The small molecule below binds the protein below.
Small molecule (SMILES): CC(=O)N[C@@H]1[C@@H](O)[C@H](O)[C@@H](CO)O[C@H]1O

Sequence of chain 1.D:
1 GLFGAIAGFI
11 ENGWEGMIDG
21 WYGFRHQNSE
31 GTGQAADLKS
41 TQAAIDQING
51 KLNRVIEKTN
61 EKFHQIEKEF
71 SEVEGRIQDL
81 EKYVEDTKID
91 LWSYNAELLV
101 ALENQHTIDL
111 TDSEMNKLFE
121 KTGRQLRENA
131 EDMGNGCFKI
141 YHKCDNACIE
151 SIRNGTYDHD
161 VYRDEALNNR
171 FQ

Sequence of chain 1.C:
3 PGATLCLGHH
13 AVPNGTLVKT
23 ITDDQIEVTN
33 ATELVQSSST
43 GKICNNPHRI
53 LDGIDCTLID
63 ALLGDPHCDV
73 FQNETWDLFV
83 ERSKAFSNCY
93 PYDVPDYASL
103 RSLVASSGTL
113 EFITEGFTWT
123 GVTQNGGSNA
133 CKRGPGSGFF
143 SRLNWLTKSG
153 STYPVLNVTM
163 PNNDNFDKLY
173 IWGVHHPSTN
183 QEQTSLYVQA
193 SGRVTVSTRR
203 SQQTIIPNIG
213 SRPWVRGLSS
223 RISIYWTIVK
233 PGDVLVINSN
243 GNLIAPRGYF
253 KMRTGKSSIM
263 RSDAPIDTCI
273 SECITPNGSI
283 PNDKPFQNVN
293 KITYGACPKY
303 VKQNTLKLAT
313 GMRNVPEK

Binding-site contacts:
Ligand atom O5 contacts residue ASN32 of chain 1.C at 2.4 Å (h-bond).
Ligand atom C7 contacts residue ASN32 of chain 1.C at 3.3 Å.
Ligand atom C6 contacts residue THR34 of chain 1.C at 4.4 Å.
Ligand atom C3 contacts residue ASN32 of chain 1.C at 3.7 Å.
Ligand atom C4 contacts residue ASN32 of chain 1.C at 4.2 Å.
Ligand atom O6 contacts residue ASN49 of chain 1.D at 4.3 Å.
Ligand atom C5 contacts residue ASN32 of chain 1.C at 3.7 Å.
Ligand atom C6 contacts residue THR312 of chain 1.C at 4.1 Å.
Ligand atom N2 contacts residue ASN32 of chain 1.C at 2.8 Å (h-bond).
Ligand atom C8 contacts residue ASN32 of chain 1.C at 4.1 Å.
Ligand atom O7 contacts residue ASN32 of chain 1.C at 3.7 Å.
Ligand atom O5 contacts residue THR312 of chain 1.C at 3.2 Å (h-bond).
Ligand atom C1 contacts residue THR312 of chain 1.C at 3.7 Å.
Ligand atom C5 contacts residue THR312 of chain 1.C at 4.3 Å.
Ligand atom C1 contacts residue ASN32 of chain 1.C at 1.4 Å.
Ligand atom O6 contacts residue LEU52 of chain 1.D at 3.6 Å.
Ligand atom C6 contacts residue LEU52 of chain 1.D at 3.9 Å (hydrophobic).
Ligand atom O6 contacts residue THR312 of chain 1.C at 4.3 Å.
Ligand atom C2 contacts residue ASN32 of chain 1.C at 2.4 Å.
Ligand atom C1 contacts residue ALA33 of chain 1.C at 4.4 Å (hydrophobic).